Sequence of chain 19.A:
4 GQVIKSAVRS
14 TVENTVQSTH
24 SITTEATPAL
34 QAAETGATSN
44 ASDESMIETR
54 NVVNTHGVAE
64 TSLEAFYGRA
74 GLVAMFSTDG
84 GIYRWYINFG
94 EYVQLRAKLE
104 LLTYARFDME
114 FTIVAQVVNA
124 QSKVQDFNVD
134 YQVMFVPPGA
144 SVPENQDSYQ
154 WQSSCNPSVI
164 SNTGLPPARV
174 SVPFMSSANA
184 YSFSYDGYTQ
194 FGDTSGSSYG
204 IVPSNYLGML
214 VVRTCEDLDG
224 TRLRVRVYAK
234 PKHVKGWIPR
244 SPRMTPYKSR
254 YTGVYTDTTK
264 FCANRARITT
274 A

Binding-site contacts:
Ligand atom CA contacts residue MET247 of chain 19.A at 4.2 Å (hydrophobic).
Ligand atom N contacts residue PRO249 of chain 19.A at 3.5 Å.
Ligand atom SG contacts residue GLY1 of chain 19.P at 4.4 Å.
Ligand atom CB contacts residue ASP235 of chain 19.C at 2.8 Å.
Ligand atom C contacts residue GLY1 of chain 19.P at 1.3 Å.
Ligand atom SG contacts residue ILE236 of chain 19.C at 4.3 Å.
Ligand atom CB contacts residue GLY1 of chain 19.P at 3.7 Å.
Ligand atom SG contacts residue THR248 of chain 19.A at 3.2 Å (h-bond).
Ligand atom CB contacts residue THR248 of chain 19.A at 4.5 Å.
Ligand atom SG contacts residue ASP235 of chain 19.C at 3.7 Å.
Ligand atom N contacts residue GLY1 of chain 19.P at 2.9 Å (h-bond).
Ligand atom O contacts residue ASP235 of chain 19.C at 3.4 Å.
Ligand atom SG contacts residue MET247 of chain 19.A at 3.4 Å.
Ligand atom SG contacts residue PRO249 of chain 19.A at 3.6 Å.
Ligand atom O contacts residue GLY1 of chain 19.P at 2.2 Å (h-bond).
Ligand atom CA contacts residue GLY1 of chain 19.P at 2.4 Å.
Ligand atom N contacts residue MET247 of chain 19.A at 3.8 Å.
Ligand atom C contacts residue ASP235 of chain 19.C at 4.3 Å.
Ligand atom CA contacts residue ASP235 of chain 19.C at 4.0 Å.
Ligand atom N contacts residue THR248 of chain 19.A at 4.1 Å.
Ligand atom O contacts residue ARG233 of chain 19.C at 4.1 Å.
Ligand atom CB contacts residue PRO249 of chain 19.A at 4.3 Å (hydrophobic).
Ligand atom C contacts residue MET247 of chain 19.A at 3.7 Å (hydrophobic).
Ligand atom O contacts residue MET247 of chain 19.A at 3.8 Å.

A protein and the small-molecule ligand that binds it are described below.
Small molecule (SMILES): N[C@@H](CS)C(=O)O

Sequence of chain 19.C:
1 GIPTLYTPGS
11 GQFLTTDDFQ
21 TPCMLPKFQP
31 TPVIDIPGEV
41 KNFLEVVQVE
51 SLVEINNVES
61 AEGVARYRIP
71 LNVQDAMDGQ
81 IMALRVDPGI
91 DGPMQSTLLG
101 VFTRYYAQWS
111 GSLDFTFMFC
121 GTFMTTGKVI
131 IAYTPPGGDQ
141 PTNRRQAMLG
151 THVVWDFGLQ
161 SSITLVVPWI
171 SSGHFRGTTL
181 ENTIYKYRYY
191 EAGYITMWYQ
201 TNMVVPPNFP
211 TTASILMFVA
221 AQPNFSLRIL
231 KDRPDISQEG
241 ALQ